This small molecule binds to this protein.
Small molecule (SMILES): CC(=O)NC1CCN(Cc2ccccc2)CC1

Sequence of chain 1.B:
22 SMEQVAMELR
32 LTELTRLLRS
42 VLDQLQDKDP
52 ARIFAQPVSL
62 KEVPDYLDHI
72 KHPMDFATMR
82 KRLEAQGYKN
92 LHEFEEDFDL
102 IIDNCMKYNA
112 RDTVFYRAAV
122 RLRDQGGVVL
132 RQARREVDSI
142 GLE

Binding-site contacts:
Ligand atom C12 contacts residue VAL64 of chain 1.B at 4.3 Å (hydrophobic).
Ligand atom C6 contacts residue PHE116 of chain 1.B at 3.4 Å (hydrophobic).
Ligand atom C4 contacts residue VAL59 of chain 1.B at 4.4 Å (hydrophobic).
Ligand atom C14 contacts residue VAL64 of chain 1.B at 4.2 Å (hydrophobic).
Ligand atom C2 contacts residue VAL59 of chain 1.B at 4.0 Å (hydrophobic).
Ligand atom C13 contacts residue GLU63 of chain 1.B at 3.4 Å.
Ligand atom C5 contacts residue VAL64 of chain 1.B at 4.0 Å (hydrophobic).
Ligand atom C5 contacts residue ASN110 of chain 1.B at 4.1 Å.
Ligand atom N1 contacts residue VAL59 of chain 1.B at 4.2 Å.
Ligand atom C14 contacts residue GLU63 of chain 1.B at 4.4 Å.
Ligand atom N2 contacts residue VAL64 of chain 1.B at 4.5 Å.
Ligand atom C5 contacts residue TYR109 of chain 1.B at 3.6 Å (hydrophobic).
Ligand atom C9 contacts residue VAL64 of chain 1.B at 4.3 Å (hydrophobic).
Ligand atom C13 contacts residue VAL64 of chain 1.B at 4.2 Å (hydrophobic).
Ligand atom O1 contacts residue ASN110 of chain 1.B at 2.9 Å (h-bond).
Ligand atom C3 contacts residue ASN110 of chain 1.B at 3.7 Å.
Ligand atom C10 contacts residue TYR109 of chain 1.B at 3.7 Å (hydrophobic).
Ligand atom C11 contacts residue TYR109 of chain 1.B at 3.7 Å (hydrophobic).
Ligand atom C7 contacts residue ASN110 of chain 1.B at 4.2 Å.
Ligand atom C1 contacts residue VAL59 of chain 1.B at 3.8 Å (hydrophobic).
Ligand atom N2 contacts residue ASN110 of chain 1.B at 4.5 Å.
Ligand atom C2 contacts residue CYS106 of chain 1.B at 4.2 Å (hydrophobic).
Ligand atom C1 contacts residue ILE54 of chain 1.B at 3.8 Å (hydrophobic).
Ligand atom C6 contacts residue ASN110 of chain 1.B at 3.9 Å.
Ligand atom C10 contacts residue VAL64 of chain 1.B at 4.1 Å (hydrophobic).
Ligand atom C4 contacts residue TYR109 of chain 1.B at 4.3 Å (hydrophobic).
Ligand atom C11 contacts residue VAL64 of chain 1.B at 3.9 Å (hydrophobic).
Ligand atom C1 contacts residue PHE55 of chain 1.B at 4.2 Å (hydrophobic).
Ligand atom C12 contacts residue GLU63 of chain 1.B at 3.5 Å.
Ligand atom C1 contacts residue CYS106 of chain 1.B at 4.3 Å (hydrophobic).
Ligand atom C2 contacts residue ASN110 of chain 1.B at 3.9 Å.
Ligand atom O1 contacts residue CYS106 of chain 1.B at 3.8 Å.
Ligand atom C4 contacts residue VAL64 of chain 1.B at 4.1 Å (hydrophobic).
Ligand atom N1 contacts residue ASN110 of chain 1.B at 4.5 Å.
Ligand atom C4 contacts residue ASN110 of chain 1.B at 4.4 Å.
Ligand atom C7 contacts residue PHE116 of chain 1.B at 3.7 Å (hydrophobic).
Ligand atom C3 contacts residue PHE116 of chain 1.B at 4.4 Å (hydrophobic).
Ligand atom O1 contacts residue VAL59 of chain 1.B at 4.5 Å.